Binding-site contacts:
Ligand atom N2 contacts residue ASN259 of chain 1.A at 2.8 Å (h-bond).
Ligand atom C7 contacts residue ASN259 of chain 1.A at 3.6 Å.
Ligand atom N2 contacts residue THR261 of chain 1.A at 4.0 Å.
Ligand atom O5 contacts residue CYS262 of chain 1.A at 3.5 Å (h-bond).
Ligand atom C1 contacts residue ASN259 of chain 1.A at 1.4 Å.
Ligand atom C1 contacts residue CYS262 of chain 1.A at 4.0 Å (hydrophobic).
Ligand atom C6 contacts residue GLY270 of chain 1.A at 3.5 Å.
Ligand atom C5 contacts residue ASN259 of chain 1.A at 3.6 Å.
Ligand atom C6 contacts residue CYS271 of chain 1.A at 4.2 Å (hydrophobic).
Ligand atom O5 contacts residue ASN259 of chain 1.A at 2.4 Å (h-bond).
Ligand atom C1 contacts residue THR261 of chain 1.A at 4.2 Å.
Ligand atom C6 contacts residue CYS262 of chain 1.A at 4.3 Å (hydrophobic).
Ligand atom O3 contacts residue ASN259 of chain 1.A at 4.5 Å.
Ligand atom C5 contacts residue CYS262 of chain 1.A at 4.3 Å (hydrophobic).
Ligand atom C4 contacts residue ASN259 of chain 1.A at 4.0 Å.
Ligand atom C3 contacts residue ASN259 of chain 1.A at 3.6 Å.
Ligand atom C2 contacts residue ASN259 of chain 1.A at 2.2 Å.
Ligand atom C8 contacts residue ASN259 of chain 1.A at 3.5 Å.
Ligand atom O5 contacts residue CYS271 of chain 1.A at 4.3 Å.
Ligand atom O6 contacts residue GLY270 of chain 1.A at 3.7 Å.

A small-molecule ligand and the protein it binds are described below.
Small molecule (SMILES): CC(=O)N[C@@H]1[C@@H](O)[C@H](O)[C@@H](CO)O[C@H]1O

Sequence of chain 1.A:
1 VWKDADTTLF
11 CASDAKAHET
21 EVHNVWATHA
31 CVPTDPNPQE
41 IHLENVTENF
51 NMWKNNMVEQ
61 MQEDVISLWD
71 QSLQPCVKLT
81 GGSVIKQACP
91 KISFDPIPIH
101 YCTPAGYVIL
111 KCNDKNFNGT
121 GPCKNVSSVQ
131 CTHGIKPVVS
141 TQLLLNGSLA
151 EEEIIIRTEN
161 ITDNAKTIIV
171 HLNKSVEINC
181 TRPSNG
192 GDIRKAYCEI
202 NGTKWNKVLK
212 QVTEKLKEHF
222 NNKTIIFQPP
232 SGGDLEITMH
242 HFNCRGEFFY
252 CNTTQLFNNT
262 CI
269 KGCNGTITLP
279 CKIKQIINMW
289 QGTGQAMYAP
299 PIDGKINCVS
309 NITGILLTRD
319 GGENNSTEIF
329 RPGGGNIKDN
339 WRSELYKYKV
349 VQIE